Sequence of chain 1.B:
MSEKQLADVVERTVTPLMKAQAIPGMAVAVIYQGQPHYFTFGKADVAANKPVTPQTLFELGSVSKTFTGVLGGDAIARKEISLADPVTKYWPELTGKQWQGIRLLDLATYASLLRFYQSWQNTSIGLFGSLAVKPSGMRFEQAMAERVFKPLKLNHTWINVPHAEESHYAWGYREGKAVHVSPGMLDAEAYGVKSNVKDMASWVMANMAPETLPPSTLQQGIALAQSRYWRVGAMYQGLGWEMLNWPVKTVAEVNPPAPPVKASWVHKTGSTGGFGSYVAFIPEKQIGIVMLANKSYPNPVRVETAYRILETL

The small molecule below binds the protein below.
Small molecule (SMILES): C=C1CS[C@H]([C@@H](C=O)NC(=O)/C(=N\OC(C)(C)C(=O)O)c2csc(N)n2)N=C1C(=O)O

Binding-site contacts:
Ligand atom O4B contacts residue THR154 of chain 1.B at 3.2 Å (h-bond).
Ligand atom C7 contacts residue SER65 of chain 1.B at 2.4 Å.
Ligand atom C15 contacts residue ASN153 of chain 1.B at 3.5 Å.
Ligand atom S16 contacts residue ASN153 of chain 1.B at 3.9 Å.
Ligand atom C8 contacts residue ALA221 of chain 1.B at 3.8 Å (hydrophobic).
Ligand atom C4 contacts residue ALA221 of chain 1.B at 3.2 Å (hydrophobic).
Ligand atom O4A contacts residue LYS68 of chain 1.B at 3.3 Å.
Ligand atom O4A contacts residue ILE156 of chain 1.B at 3.8 Å.
Ligand atom O4A contacts residue ALA221 of chain 1.B at 3.6 Å.
Ligand atom C11 contacts residue ASN153 of chain 1.B at 3.6 Å.
Ligand atom N5 contacts residue LYS68 of chain 1.B at 3.2 Å.
Ligand atom C14 contacts residue ASN153 of chain 1.B at 3.5 Å.
Ligand atom N16 contacts residue ASN153 of chain 1.B at 3.6 Å (h-bond).
Ligand atom C4' contacts residue LYS68 of chain 1.B at 3.6 Å.
Ligand atom C6 contacts residue ALA221 of chain 1.B at 3.5 Å (hydrophobic).
Ligand atom C6 contacts residue SER65 of chain 1.B at 3.2 Å.
Ligand atom N5 contacts residue ASN153 of chain 1.B at 3.4 Å (h-bond).
Ligand atom C3 contacts residue ALA221 of chain 1.B at 3.5 Å (hydrophobic).
Ligand atom C6 contacts residue TYR222 of chain 1.B at 3.9 Å (hydrophobic).
Ligand atom C2 contacts residue ALA221 of chain 1.B at 3.8 Å (hydrophobic).
Ligand atom C8 contacts residue SER65 of chain 1.B at 1.4 Å.
Ligand atom O4A contacts residue THR154 of chain 1.B at 3.3 Å (h-bond).
Ligand atom C4 contacts residue LYS68 of chain 1.B at 3.8 Å.
Ligand atom C4' contacts residue THR154 of chain 1.B at 3.5 Å.
Ligand atom N5 contacts residue ALA221 of chain 1.B at 3.6 Å.
Ligand atom S1 contacts residue TYR222 of chain 1.B at 3.7 Å.
Ligand atom N10 contacts residue SER65 of chain 1.B at 3.5 Å (h-bond).
Ligand atom O9 contacts residue SO41 of chain 1.L at 3.4 Å (h-bond).
Ligand atom N10 contacts residue ASN153 of chain 1.B at 2.9 Å (h-bond).
Ligand atom O4A contacts residue GLY157 of chain 1.B at 2.9 Å (h-bond).
Ligand atom C3' contacts residue LEU217 of chain 1.B at 3.6 Å (hydrophobic).
Ligand atom C8 contacts residue LYS68 of chain 1.B at 3.7 Å.
Ligand atom C4' contacts residue ASN153 of chain 1.B at 3.8 Å.
Ligand atom C13 contacts residue ASN153 of chain 1.B at 3.3 Å.
Ligand atom O9 contacts residue LYS68 of chain 1.B at 3.2 Å (salt-bridge).
Ligand atom C7 contacts residue TYR222 of chain 1.B at 3.8 Å (hydrophobic).
Ligand atom O4B contacts residue ASN153 of chain 1.B at 3.0 Å (h-bond).
Ligand atom O9 contacts residue SER65 of chain 1.B at 2.3 Å (h-bond).
Ligand atom C3' contacts residue MET216 of chain 1.B at 3.7 Å (hydrophobic).
Ligand atom O9 contacts residue ASN153 of chain 1.B at 3.2 Å (h-bond).